Binding-site contacts:
Ligand atom C3 contacts residue GLY15 of chain 1.B at 4.0 Å.
Ligand atom O6 contacts residue PHE131 of chain 1.B at 2.9 Å (h-bond).
Ligand atom O2 contacts residue GLY15 of chain 1.B at 4.4 Å.
Ligand atom O5 contacts residue PHE131 of chain 1.B at 4.4 Å.
Ligand atom O2 contacts residue GLY15 of chain 1.B at 4.3 Å.
Ligand atom O3 contacts residue GLY15 of chain 1.B at 3.1 Å (h-bond).
Ligand atom C6 contacts residue PHE131 of chain 1.B at 3.8 Å (hydrophobic).
Ligand atom O6 contacts residue GLY129 of chain 1.B at 3.7 Å.
Ligand atom O2 contacts residue LYS130 of chain 1.B at 3.6 Å (salt-bridge).
Ligand atom C6 contacts residue VAL88 of chain 1.B at 4.0 Å (hydrophobic).
Ligand atom O3 contacts residue GLY14 of chain 1.B at 4.3 Å.
Ligand atom C4 contacts residue ASP133 of chain 1.B at 3.6 Å.
Ligand atom C6 contacts residue ALA86 of chain 1.B at 4.2 Å (hydrophobic).
Ligand atom O5 contacts residue GLY129 of chain 1.B at 4.3 Å.
Ligand atom C1 contacts residue LYS130 of chain 1.B at 3.7 Å.
Ligand atom C4 contacts residue LYS130 of chain 1.B at 4.5 Å.
Ligand atom O5 contacts residue GLY14 of chain 1.B at 3.9 Å.
Ligand atom O4 contacts residue GLY15 of chain 1.B at 3.1 Å (h-bond).
Ligand atom C5 contacts residue LYS130 of chain 1.B at 4.1 Å.
Ligand atom C5 contacts residue ASP133 of chain 1.B at 4.2 Å.
Ligand atom O4 contacts residue GLY14 of chain 1.B at 3.7 Å.
Ligand atom C2 contacts residue LYS130 of chain 1.B at 4.4 Å.
Ligand atom O4 contacts residue ASP133 of chain 1.B at 2.7 Å (salt-bridge).
Ligand atom O6 contacts residue VAL88 of chain 1.B at 4.4 Å.
Ligand atom O5 contacts residue GLY15 of chain 1.B at 3.7 Å.
Ligand atom C7 contacts residue LYS130 of chain 1.B at 4.0 Å.
Ligand atom C4 contacts residue GLY15 of chain 1.B at 3.6 Å.
Ligand atom O5 contacts residue LYS130 of chain 1.B at 3.1 Å.
Ligand atom C6 contacts residue ASP133 of chain 1.B at 3.7 Å.
Ligand atom C1 contacts residue GLY15 of chain 1.B at 3.7 Å.
Ligand atom C2 contacts residue GLY15 of chain 1.B at 3.8 Å.
Ligand atom C6 contacts residue LYS130 of chain 1.B at 4.0 Å.
Ligand atom O6 contacts residue LYS130 of chain 1.B at 3.1 Å (salt-bridge).
Ligand atom O2 contacts residue GLY129 of chain 1.B at 3.5 Å.
Ligand atom O6 contacts residue ASP133 of chain 1.B at 2.8 Å (salt-bridge).

Sequence of chain 1.B:
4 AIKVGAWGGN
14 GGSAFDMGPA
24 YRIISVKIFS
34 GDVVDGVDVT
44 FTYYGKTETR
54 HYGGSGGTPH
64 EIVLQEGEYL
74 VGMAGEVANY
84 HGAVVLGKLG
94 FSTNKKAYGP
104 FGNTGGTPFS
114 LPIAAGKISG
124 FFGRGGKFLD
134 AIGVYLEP

A protein and the small-molecule ligand that binds it are described below.
Small molecule (SMILES): CO[C@H]1O[C@H](CO)[C@@H](O)[C@H](O[C@@H]2OC[C@@H](O)[C@H](O)[C@H]2O)[C@@H]1O